Sequence of chain 1.F:
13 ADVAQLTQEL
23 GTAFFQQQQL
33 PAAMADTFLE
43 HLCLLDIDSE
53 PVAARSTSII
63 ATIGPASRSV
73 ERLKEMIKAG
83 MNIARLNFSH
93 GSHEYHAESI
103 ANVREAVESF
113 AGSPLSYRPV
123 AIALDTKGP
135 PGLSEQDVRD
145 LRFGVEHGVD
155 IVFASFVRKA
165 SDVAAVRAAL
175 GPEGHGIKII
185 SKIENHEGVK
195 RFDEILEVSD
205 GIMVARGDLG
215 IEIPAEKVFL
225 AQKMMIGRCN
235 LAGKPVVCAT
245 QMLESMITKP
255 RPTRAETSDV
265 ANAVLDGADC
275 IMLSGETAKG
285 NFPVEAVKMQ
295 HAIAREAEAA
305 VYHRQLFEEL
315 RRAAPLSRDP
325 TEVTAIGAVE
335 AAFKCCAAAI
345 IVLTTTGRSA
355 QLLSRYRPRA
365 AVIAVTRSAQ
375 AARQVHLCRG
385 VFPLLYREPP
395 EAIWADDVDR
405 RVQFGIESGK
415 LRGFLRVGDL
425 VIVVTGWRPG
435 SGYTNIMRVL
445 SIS

Binding-site contacts:
Ligand atom O4 contacts residue ALA209 of chain 1.F at 4.2 Å.
Ligand atom C1 contacts residue ARG210 of chain 1.F at 4.3 Å.
Ligand atom O4 contacts residue ARG87 of chain 1.F at 4.0 Å.
Ligand atom O3 contacts residue THR244 of chain 1.F at 2.6 Å (h-bond).
Ligand atom O3 contacts residue ALA209 of chain 1.F at 3.3 Å.
Ligand atom C2 contacts residue MG1 of chain 1.JA at 2.9 Å.
Ligand atom O3 contacts residue MG1 of chain 1.JA at 4.1 Å.
Ligand atom C1 contacts residue ASP212 of chain 1.F at 3.8 Å.
Ligand atom O1 contacts residue ASP212 of chain 1.F at 2.8 Å (salt-bridge).
Ligand atom O4 contacts residue MG1 of chain 1.JA at 4.1 Å.
Ligand atom O3 contacts residue ASP212 of chain 1.F at 4.0 Å.
Ligand atom O2 contacts residue ASP212 of chain 1.F at 4.2 Å.
Ligand atom O1 contacts residue ALA209 of chain 1.F at 3.7 Å.
Ligand atom O4 contacts residue LYS186 of chain 1.F at 3.8 Å.
Ligand atom O2 contacts residue LYS186 of chain 1.F at 2.7 Å (salt-bridge).
Ligand atom O4 contacts residue MET276 of chain 1.F at 4.1 Å.
Ligand atom O4 contacts residue THR244 of chain 1.F at 3.5 Å (h-bond).
Ligand atom O2 contacts residue ALA209 of chain 1.F at 4.1 Å.
Ligand atom C1 contacts residue GLY211 of chain 1.F at 3.6 Å.
Ligand atom C2 contacts residue LYS186 of chain 1.F at 3.6 Å.
Ligand atom O4 contacts residue MET207 of chain 1.F at 4.2 Å.
Ligand atom C2 contacts residue ALA209 of chain 1.F at 3.7 Å (hydrophobic).
Ligand atom C1 contacts residue MG1 of chain 1.JA at 2.9 Å.
Ligand atom C2 contacts residue THR244 of chain 1.F at 4.0 Å.
Ligand atom O3 contacts residue ARG210 of chain 1.F at 3.5 Å (salt-bridge).
Ligand atom C2 contacts residue GLU188 of chain 1.F at 3.8 Å.
Ligand atom O1 contacts residue MG1 of chain 1.JA at 2.2 Å.
Ligand atom O2 contacts residue MG1 of chain 1.JA at 2.1 Å.
Ligand atom O1 contacts residue GLU188 of chain 1.F at 2.9 Å (salt-bridge).
Ligand atom C1 contacts residue GLU188 of chain 1.F at 3.6 Å.
Ligand atom O1 contacts residue GLY211 of chain 1.F at 3.6 Å.
Ligand atom C1 contacts residue ALA209 of chain 1.F at 3.5 Å (hydrophobic).
Ligand atom C1 contacts residue THR244 of chain 1.F at 3.6 Å.
Ligand atom O3 contacts residue GLY211 of chain 1.F at 2.9 Å (h-bond).
Ligand atom O2 contacts residue GLU188 of chain 1.F at 3.2 Å (salt-bridge).

A protein and the small-molecule ligand that binds it are described below.
Small molecule (SMILES): O=C([O-])C(=O)[O-]